A small-molecule ligand and the protein it binds are described below.
Small molecule (SMILES): C[C@@H]1OC[C@@H](O)[C@H](O[C@@H]2O[C@H](CO)[C@@H](O)[C@H](O)[C@H]2O)[C@@H]1O

Sequence of chain 1.A:
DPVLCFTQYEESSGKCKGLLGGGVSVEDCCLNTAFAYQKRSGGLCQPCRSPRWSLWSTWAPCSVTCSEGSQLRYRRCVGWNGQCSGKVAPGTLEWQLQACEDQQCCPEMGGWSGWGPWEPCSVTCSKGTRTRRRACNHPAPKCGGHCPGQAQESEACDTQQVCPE

Binding-site contacts:
Ligand atom C1 contacts residue CYS163 of chain 1.A at 3.8 Å (hydrophobic).
Ligand atom C3 contacts residue CYS163 of chain 1.A at 4.2 Å (hydrophobic).
Ligand atom C4 contacts residue PRO164 of chain 1.A at 4.2 Å (hydrophobic).
Ligand atom C4 contacts residue CYS125 of chain 1.A at 4.3 Å (hydrophobic).
Ligand atom C6 contacts residue PRO164 of chain 1.A at 4.4 Å (hydrophobic).
Ligand atom C1 contacts residue THR124 of chain 1.A at 1.4 Å.
Ligand atom O5 contacts residue CYS163 of chain 1.A at 4.1 Å.
Ligand atom C5 contacts residue THR124 of chain 1.A at 3.1 Å.
Ligand atom O5 contacts residue THR124 of chain 1.A at 2.4 Å (h-bond).
Ligand atom C6 contacts residue CYS125 of chain 1.A at 4.2 Å (hydrophobic).
Ligand atom C5 contacts residue CYS163 of chain 1.A at 4.2 Å (hydrophobic).
Ligand atom O2 contacts residue PRO164 of chain 1.A at 4.2 Å.
Ligand atom O2 contacts residue THR124 of chain 1.A at 2.7 Å (h-bond).
Ligand atom C2 contacts residue THR124 of chain 1.A at 2.4 Å.
Ligand atom C3 contacts residue THR124 of chain 1.A at 3.2 Å.
Ligand atom C6 contacts residue VAL162 of chain 1.A at 4.2 Å (hydrophobic).
Ligand atom C4 contacts residue CYS163 of chain 1.A at 3.8 Å (hydrophobic).
Ligand atom C6 contacts residue THR124 of chain 1.A at 4.4 Å.
Ligand atom C5 contacts residue CYS125 of chain 1.A at 3.8 Å (hydrophobic).
Ligand atom C4 contacts residue THR124 of chain 1.A at 3.8 Å.
Ligand atom O6 contacts residue VAL123 of chain 1.A at 3.9 Å.
Ligand atom C5 contacts residue CYS163 of chain 1.A at 4.3 Å (hydrophobic).
Ligand atom O4 contacts residue PRO164 of chain 1.A at 4.0 Å.